Binding-site contacts:
Ligand atom N contacts residue NA1 of chain 1.I at 3.2 Å (h-bond).
Ligand atom N contacts residue ASP282 of chain 1.B at 3.3 Å (salt-bridge).
Ligand atom CA contacts residue NA1 of chain 1.I at 2.8 Å.
Ligand atom C contacts residue ASP282 of chain 1.B at 4.2 Å.
Ligand atom CA contacts residue ASP271 of chain 1.B at 3.3 Å.
Ligand atom N contacts residue PRO1 of chain 1.K at 3.7 Å.
Ligand atom CA contacts residue TYR236 of chain 1.B at 4.4 Å (hydrophobic).
Ligand atom C contacts residue GLU407 of chain 1.B at 4.0 Å.
Ligand atom CA contacts residue ASP282 of chain 1.B at 4.3 Å.
Ligand atom O contacts residue GLU407 of chain 1.B at 3.7 Å.
Ligand atom N contacts residue ILE239 of chain 1.B at 4.5 Å.
Ligand atom O contacts residue HIS372 of chain 1.B at 2.7 Å (h-bond).
Ligand atom O contacts residue ASP282 of chain 1.B at 3.5 Å (salt-bridge).
Ligand atom O contacts residue NA1 of chain 1.I at 3.1 Å (h-bond).
Ligand atom C contacts residue HIS372 of chain 1.B at 3.6 Å.
Ligand atom C contacts residue HIS250 of chain 1.B at 4.0 Å.
Ligand atom O contacts residue PRO1 of chain 1.K at 2.3 Å (h-bond).
Ligand atom CA contacts residue MN1 of chain 1.H at 3.9 Å.
Ligand atom C contacts residue PRO1 of chain 1.K at 1.4 Å (hydrophobic).
Ligand atom CA contacts residue HIS250 of chain 1.B at 4.2 Å.
Ligand atom O contacts residue HIS365 of chain 1.B at 3.2 Å (h-bond).
Ligand atom N contacts residue MN1 of chain 1.H at 3.8 Å.
Ligand atom C contacts residue NA1 of chain 1.I at 2.7 Å.
Ligand atom C contacts residue ASP271 of chain 1.B at 4.1 Å.
Ligand atom CA contacts residue PRO1 of chain 1.K at 2.4 Å (hydrophobic).
Ligand atom N contacts residue ASP271 of chain 1.B at 3.8 Å.
Ligand atom O contacts residue MN1 of chain 1.H at 2.6 Å.
Ligand atom N contacts residue VAL371 of chain 1.B at 4.4 Å.
Ligand atom N contacts residue HIS372 of chain 1.B at 4.4 Å.
Ligand atom C contacts residue MN1 of chain 1.H at 3.3 Å.
Ligand atom N contacts residue TYR236 of chain 1.B at 3.4 Å.
Ligand atom CA contacts residue ILE239 of chain 1.B at 4.0 Å (hydrophobic).
Ligand atom C contacts residue HIS365 of chain 1.B at 4.4 Å.
Ligand atom CA contacts residue HIS372 of chain 1.B at 4.5 Å.

The small molecule below binds the protein below.
Small molecule (SMILES): NCC(=O)O

Sequence of chain 1.B:
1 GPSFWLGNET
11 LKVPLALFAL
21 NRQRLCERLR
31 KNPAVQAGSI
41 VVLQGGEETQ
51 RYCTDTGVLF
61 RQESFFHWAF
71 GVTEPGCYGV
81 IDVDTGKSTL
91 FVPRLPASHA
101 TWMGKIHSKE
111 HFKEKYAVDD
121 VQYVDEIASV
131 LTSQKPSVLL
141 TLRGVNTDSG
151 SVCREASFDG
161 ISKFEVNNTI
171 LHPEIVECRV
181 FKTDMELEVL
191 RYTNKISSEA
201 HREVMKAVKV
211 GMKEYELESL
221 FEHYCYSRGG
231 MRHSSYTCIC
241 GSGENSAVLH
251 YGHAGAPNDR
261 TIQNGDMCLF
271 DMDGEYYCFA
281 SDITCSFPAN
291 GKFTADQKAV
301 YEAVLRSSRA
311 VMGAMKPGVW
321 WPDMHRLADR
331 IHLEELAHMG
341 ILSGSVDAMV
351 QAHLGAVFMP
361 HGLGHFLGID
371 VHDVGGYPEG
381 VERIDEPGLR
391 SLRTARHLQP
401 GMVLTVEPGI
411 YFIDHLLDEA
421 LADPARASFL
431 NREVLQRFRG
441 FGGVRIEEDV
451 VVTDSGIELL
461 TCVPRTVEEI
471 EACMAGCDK